Binding-site contacts:
Ligand atom O contacts residue TYR501 of chain 1.D at 3.6 Å (h-bond).
Ligand atom CD contacts residue THR358 of chain 1.D at 3.5 Å.
Ligand atom N contacts residue HIS331 of chain 1.D at 4.1 Å.
Ligand atom C contacts residue HIS331 of chain 1.D at 3.7 Å.
Ligand atom O contacts residue HIS331 of chain 1.D at 2.8 Å (h-bond).
Ligand atom CA contacts residue ZN1 of chain 1.RA at 4.5 Å.
Ligand atom CG contacts residue PRO1 of chain 1.QA at 3.4 Å (hydrophobic).
Ligand atom C contacts residue PRO1 of chain 1.QA at 1.4 Å (hydrophobic).
Ligand atom N contacts residue HIS361 of chain 1.D at 3.8 Å.
Ligand atom CA contacts residue ALA332 of chain 1.D at 4.2 Å (hydrophobic).
Ligand atom C contacts residue HIS361 of chain 1.D at 4.4 Å.
Ligand atom N contacts residue ALA332 of chain 1.D at 3.0 Å (h-bond).
Ligand atom CE contacts residue THR358 of chain 1.D at 3.4 Å.
Ligand atom CA contacts residue HIS361 of chain 1.D at 3.8 Å.
Ligand atom N contacts residue ZN1 of chain 1.RA at 3.9 Å.
Ligand atom CB contacts residue PRO1 of chain 1.QA at 3.3 Å (hydrophobic).
Ligand atom CB contacts residue THR358 of chain 1.D at 4.1 Å.
Ligand atom CA contacts residue GLU362 of chain 1.D at 3.2 Å.
Ligand atom CA contacts residue PRO1 of chain 1.QA at 2.5 Å (hydrophobic).
Ligand atom CB contacts residue HIS331 of chain 1.D at 4.0 Å.
Ligand atom O contacts residue PRO1 of chain 1.QA at 2.3 Å (h-bond).
Ligand atom CE contacts residue PRO1 of chain 1.QA at 4.3 Å (hydrophobic).
Ligand atom C contacts residue HIS491 of chain 1.D at 4.4 Å.
Ligand atom CB contacts residue GLU362 of chain 1.D at 3.5 Å.
Ligand atom CA contacts residue HIS331 of chain 1.D at 4.2 Å.
Ligand atom N contacts residue GLU362 of chain 1.D at 2.5 Å (salt-bridge).
Ligand atom C contacts residue TYR501 of chain 1.D at 4.0 Å (hydrophobic).
Ligand atom CB contacts residue ALA332 of chain 1.D at 3.8 Å (hydrophobic).
Ligand atom N contacts residue PRO1 of chain 1.QA at 3.6 Å.
Ligand atom CG contacts residue THR358 of chain 1.D at 3.9 Å.
Ligand atom CD contacts residue PRO1 of chain 1.QA at 4.0 Å (hydrophobic).
Ligand atom NZ contacts residue THR358 of chain 1.D at 2.9 Å (h-bond).
Ligand atom O contacts residue HIS491 of chain 1.D at 3.3 Å (h-bond).

Sequence of chain 1.D:
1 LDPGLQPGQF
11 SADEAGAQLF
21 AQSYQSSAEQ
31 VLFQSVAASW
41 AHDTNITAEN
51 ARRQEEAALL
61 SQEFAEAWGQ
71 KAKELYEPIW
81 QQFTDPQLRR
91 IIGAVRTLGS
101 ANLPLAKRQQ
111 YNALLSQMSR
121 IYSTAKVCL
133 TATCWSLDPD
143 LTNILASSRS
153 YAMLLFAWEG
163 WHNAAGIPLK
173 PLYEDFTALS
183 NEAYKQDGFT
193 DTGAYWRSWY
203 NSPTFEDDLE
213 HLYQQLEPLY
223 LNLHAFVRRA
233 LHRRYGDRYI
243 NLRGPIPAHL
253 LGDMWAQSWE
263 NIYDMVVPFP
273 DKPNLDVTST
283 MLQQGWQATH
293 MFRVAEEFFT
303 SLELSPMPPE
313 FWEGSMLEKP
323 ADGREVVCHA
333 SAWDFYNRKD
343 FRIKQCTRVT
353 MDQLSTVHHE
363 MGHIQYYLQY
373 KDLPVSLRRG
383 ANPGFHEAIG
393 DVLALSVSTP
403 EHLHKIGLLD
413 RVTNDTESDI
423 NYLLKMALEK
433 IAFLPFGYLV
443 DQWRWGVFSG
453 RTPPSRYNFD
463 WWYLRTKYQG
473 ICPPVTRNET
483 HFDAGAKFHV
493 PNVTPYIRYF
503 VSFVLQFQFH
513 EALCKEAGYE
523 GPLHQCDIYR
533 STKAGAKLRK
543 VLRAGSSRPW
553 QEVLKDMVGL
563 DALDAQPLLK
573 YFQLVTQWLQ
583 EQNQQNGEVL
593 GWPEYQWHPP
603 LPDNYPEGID

The protein below binds the small molecule below.
Small molecule (SMILES): N[C@@H](CCCC[NH3+])C(=O)O